Binding-site contacts:
Ligand atom N2 contacts residue ASP114 of chain 1.A at 4.3 Å.
Ligand atom O7 contacts residue ASN125 of chain 1.A at 3.5 Å (h-bond).
Ligand atom C3 contacts residue ASN125 of chain 1.A at 3.6 Å.
Ligand atom C8 contacts residue ASN125 of chain 1.A at 4.3 Å.
Ligand atom C5 contacts residue ASN125 of chain 1.A at 3.6 Å.
Ligand atom O5 contacts residue ASN125 of chain 1.A at 2.4 Å (h-bond).
Ligand atom C1 contacts residue ASN125 of chain 1.A at 1.4 Å.
Ligand atom C8 contacts residue ASP114 of chain 1.A at 3.6 Å.
Ligand atom C7 contacts residue ASP114 of chain 1.A at 3.9 Å.
Ligand atom C7 contacts residue LYS115 of chain 1.A at 3.8 Å.
Ligand atom O7 contacts residue ASN113 of chain 1.A at 4.1 Å.
Ligand atom O7 contacts residue ASP114 of chain 1.A at 3.4 Å.
Ligand atom O7 contacts residue LYS115 of chain 1.A at 2.9 Å (salt-bridge).
Ligand atom N2 contacts residue ASN125 of chain 1.A at 2.6 Å (h-bond).
Ligand atom C2 contacts residue ASN125 of chain 1.A at 2.2 Å.
Ligand atom C7 contacts residue ASN125 of chain 1.A at 3.2 Å.
Ligand atom C4 contacts residue ASN125 of chain 1.A at 4.0 Å.
Ligand atom C8 contacts residue LYS115 of chain 1.A at 4.2 Å.

Sequence of chain 1.A:
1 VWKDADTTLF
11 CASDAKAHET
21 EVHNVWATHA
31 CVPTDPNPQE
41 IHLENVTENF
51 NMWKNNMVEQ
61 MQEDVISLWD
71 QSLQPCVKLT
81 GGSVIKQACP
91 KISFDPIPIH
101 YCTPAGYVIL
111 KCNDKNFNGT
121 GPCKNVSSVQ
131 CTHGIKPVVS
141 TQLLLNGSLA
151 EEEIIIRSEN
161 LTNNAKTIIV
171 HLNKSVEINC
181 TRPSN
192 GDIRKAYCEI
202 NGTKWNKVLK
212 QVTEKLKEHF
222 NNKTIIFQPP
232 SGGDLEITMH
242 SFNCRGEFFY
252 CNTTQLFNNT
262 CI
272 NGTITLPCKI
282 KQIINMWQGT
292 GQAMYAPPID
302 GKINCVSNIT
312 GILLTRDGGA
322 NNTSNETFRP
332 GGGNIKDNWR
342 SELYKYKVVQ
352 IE

This small molecule binds to this protein.
Small molecule (SMILES): CC(=O)N[C@@H]1[C@@H](O)[C@H](O)[C@@H](CO)O[C@H]1O